Sequence of chain 1.C:
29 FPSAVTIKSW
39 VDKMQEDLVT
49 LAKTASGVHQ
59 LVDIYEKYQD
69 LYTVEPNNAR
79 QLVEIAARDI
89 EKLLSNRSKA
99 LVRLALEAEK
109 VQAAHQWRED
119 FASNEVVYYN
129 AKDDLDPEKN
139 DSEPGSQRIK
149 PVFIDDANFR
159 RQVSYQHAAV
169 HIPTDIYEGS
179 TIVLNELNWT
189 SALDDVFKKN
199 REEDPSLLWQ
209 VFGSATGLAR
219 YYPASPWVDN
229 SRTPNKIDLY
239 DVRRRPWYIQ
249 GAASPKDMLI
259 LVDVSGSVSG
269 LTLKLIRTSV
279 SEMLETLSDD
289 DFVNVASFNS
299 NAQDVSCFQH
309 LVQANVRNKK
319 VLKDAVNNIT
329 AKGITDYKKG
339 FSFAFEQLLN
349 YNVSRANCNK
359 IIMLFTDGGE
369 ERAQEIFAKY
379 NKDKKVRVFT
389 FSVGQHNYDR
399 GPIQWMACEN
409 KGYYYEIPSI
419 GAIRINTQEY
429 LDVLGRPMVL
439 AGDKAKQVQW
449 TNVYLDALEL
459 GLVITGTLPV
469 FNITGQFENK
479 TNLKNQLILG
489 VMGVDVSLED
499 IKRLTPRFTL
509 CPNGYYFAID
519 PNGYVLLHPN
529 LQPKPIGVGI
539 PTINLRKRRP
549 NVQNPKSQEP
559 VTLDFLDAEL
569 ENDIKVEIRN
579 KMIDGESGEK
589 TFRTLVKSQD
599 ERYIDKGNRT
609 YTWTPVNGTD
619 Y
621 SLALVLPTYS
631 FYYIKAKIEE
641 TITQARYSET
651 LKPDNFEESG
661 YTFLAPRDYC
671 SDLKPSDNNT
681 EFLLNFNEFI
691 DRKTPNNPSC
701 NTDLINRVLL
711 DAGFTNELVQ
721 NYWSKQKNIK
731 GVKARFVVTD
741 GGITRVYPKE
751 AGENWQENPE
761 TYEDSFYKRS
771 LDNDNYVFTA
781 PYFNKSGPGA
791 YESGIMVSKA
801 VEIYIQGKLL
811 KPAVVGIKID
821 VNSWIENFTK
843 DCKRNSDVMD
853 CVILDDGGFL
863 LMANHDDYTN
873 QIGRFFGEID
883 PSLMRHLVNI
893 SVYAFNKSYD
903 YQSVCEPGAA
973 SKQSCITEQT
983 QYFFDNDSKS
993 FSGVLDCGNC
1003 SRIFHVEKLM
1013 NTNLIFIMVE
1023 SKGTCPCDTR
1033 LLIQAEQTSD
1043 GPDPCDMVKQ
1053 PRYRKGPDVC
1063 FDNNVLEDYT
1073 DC

The small molecule below binds the protein below.
Small molecule (SMILES): CC(=O)N[C@@H]1[C@@H](O)[C@H](O)[C@@H](CO)O[C@H]1O

Binding-site contacts:
Ligand atom N2 contacts residue GLY1000 of chain 1.C at 3.9 Å.
Ligand atom N2 contacts residue ASN1001 of chain 1.C at 2.3 Å (h-bond).
Ligand atom C1 contacts residue GLY1000 of chain 1.C at 4.2 Å.
Ligand atom O5 contacts residue ASN1001 of chain 1.C at 2.3 Å (h-bond).
Ligand atom O7 contacts residue ASN1001 of chain 1.C at 3.8 Å.
Ligand atom C5 contacts residue ASN1001 of chain 1.C at 3.6 Å.
Ligand atom C8 contacts residue ASN1001 of chain 1.C at 3.3 Å.
Ligand atom C8 contacts residue GLY1000 of chain 1.C at 4.4 Å.
Ligand atom C2 contacts residue ASN1001 of chain 1.C at 2.6 Å.
Ligand atom C4 contacts residue ASN1001 of chain 1.C at 4.2 Å.
Ligand atom C7 contacts residue ASN1001 of chain 1.C at 2.9 Å.
Ligand atom C3 contacts residue ASN1001 of chain 1.C at 3.9 Å.
Ligand atom C1 contacts residue ASN1001 of chain 1.C at 1.4 Å.